Sequence of chain 1.A:
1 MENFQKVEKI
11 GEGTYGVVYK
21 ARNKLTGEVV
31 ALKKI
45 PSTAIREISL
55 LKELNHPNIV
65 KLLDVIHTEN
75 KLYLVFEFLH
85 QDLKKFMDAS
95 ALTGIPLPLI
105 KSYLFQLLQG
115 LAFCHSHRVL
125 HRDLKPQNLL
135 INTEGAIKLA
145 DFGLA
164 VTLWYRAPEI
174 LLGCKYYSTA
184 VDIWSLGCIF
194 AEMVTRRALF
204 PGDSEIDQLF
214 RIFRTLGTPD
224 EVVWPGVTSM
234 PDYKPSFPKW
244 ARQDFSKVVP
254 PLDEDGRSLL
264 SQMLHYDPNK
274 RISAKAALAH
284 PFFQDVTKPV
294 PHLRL

The protein below binds the small molecule below.
Small molecule (SMILES): C[C@H](CO)Nc1nc(Nc2ccc(S(N)(=O)=O)cc2)ncc1Br

Binding-site contacts:
Ligand atom N12 contacts residue PHE82 of chain 1.A at 3.8 Å.
Ligand atom N1 contacts residue PHE82 of chain 1.A at 3.7 Å.
Ligand atom C4 contacts residue HIS84 of chain 1.A at 3.4 Å.
Ligand atom S1 contacts residue ASP86 of chain 1.A at 3.7 Å.
Ligand atom N1 contacts residue LEU83 of chain 1.A at 2.7 Å (h-bond).
Ligand atom N12 contacts residue LEU134 of chain 1.A at 3.5 Å.
Ligand atom C11 contacts residue ILE10 of chain 1.A at 3.7 Å (hydrophobic).
Ligand atom C11 contacts residue LEU83 of chain 1.A at 3.6 Å (hydrophobic).
Ligand atom C7 contacts residue PHE82 of chain 1.A at 3.9 Å (hydrophobic).
Ligand atom C5 contacts residue ASP86 of chain 1.A at 3.9 Å.
Ligand atom C7 contacts residue GLU81 of chain 1.A at 3.1 Å.
Ligand atom C2 contacts residue ILE10 of chain 1.A at 3.9 Å (hydrophobic).
Ligand atom S1 contacts residue LYS89 of chain 1.A at 3.9 Å.
Ligand atom O2 contacts residue GLN85 of chain 1.A at 3.6 Å.
Ligand atom C7 contacts residue LEU83 of chain 1.A at 3.7 Å (hydrophobic).
Ligand atom N12 contacts residue LEU83 of chain 1.A at 3.0 Å (h-bond).
Ligand atom N10 contacts residue LEU134 of chain 1.A at 3.4 Å.
Ligand atom C15 contacts residue VAL18 of chain 1.A at 3.9 Å (hydrophobic).
Ligand atom BR1 contacts residue PHE80 of chain 1.A at 3.6 Å.
Ligand atom C1 contacts residue LEU134 of chain 1.A at 3.8 Å (hydrophobic).
Ligand atom O15 contacts residue ASP145 of chain 1.A at 3.5 Å (salt-bridge).
Ligand atom C8 contacts residue ALA31 of chain 1.A at 3.5 Å (hydrophobic).
Ligand atom C11 contacts residue LEU134 of chain 1.A at 3.5 Å (hydrophobic).
Ligand atom C6 contacts residue ASP86 of chain 1.A at 3.6 Å.
Ligand atom O2 contacts residue ASP86 of chain 1.A at 2.9 Å (salt-bridge).
Ligand atom C8 contacts residue LEU134 of chain 1.A at 3.4 Å (hydrophobic).
Ligand atom O2 contacts residue LYS89 of chain 1.A at 3.3 Å.
Ligand atom C14 contacts residue GLN131 of chain 1.A at 3.1 Å.
Ligand atom C2 contacts residue LEU83 of chain 1.A at 3.3 Å (hydrophobic).
Ligand atom N10 contacts residue ILE10 of chain 1.A at 3.7 Å.
Ligand atom C7 contacts residue ALA31 of chain 1.A at 3.4 Å (hydrophobic).
Ligand atom C3 contacts residue GLN85 of chain 1.A at 3.9 Å.
Ligand atom C9 contacts residue LEU134 of chain 1.A at 3.4 Å (hydrophobic).
Ligand atom C3 contacts residue HIS84 of chain 1.A at 3.6 Å.
Ligand atom N1 contacts residue ILE10 of chain 1.A at 3.8 Å.
Ligand atom C3 contacts residue LEU83 of chain 1.A at 3.0 Å (hydrophobic).
Ligand atom C7 contacts residue LEU134 of chain 1.A at 3.5 Å (hydrophobic).
Ligand atom N4 contacts residue ASP86 of chain 1.A at 2.9 Å (salt-bridge).
Ligand atom O3 contacts residue LYS89 of chain 1.A at 3.4 Å.
Ligand atom C4 contacts residue GLN85 of chain 1.A at 3.7 Å.